A protein and the small-molecule ligand that binds it are described below.
Small molecule (SMILES): CCN(CC)c1cccc(O)c1

Sequence of chain 1.A:
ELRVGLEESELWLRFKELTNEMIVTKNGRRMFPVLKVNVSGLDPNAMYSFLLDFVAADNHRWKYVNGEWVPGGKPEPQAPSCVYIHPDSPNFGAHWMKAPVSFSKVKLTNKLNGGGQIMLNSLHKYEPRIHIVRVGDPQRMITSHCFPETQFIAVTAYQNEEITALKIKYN

Binding-site contacts:
Ligand atom C9 contacts residue LEU12 of chain 1.A at 4.2 Å (hydrophobic).
Ligand atom C3 contacts residue GLU11 of chain 1.A at 3.2 Å.
Ligand atom C7 contacts residue LEU12 of chain 1.A at 3.9 Å (hydrophobic).
Ligand atom C1 contacts residue ARG15 of chain 1.A at 3.4 Å.
Ligand atom C8 contacts residue LEU12 of chain 1.A at 4.0 Å (hydrophobic).
Ligand atom C6 contacts residue LEU12 of chain 1.A at 4.2 Å (hydrophobic).
Ligand atom C5 contacts residue TYR171 of chain 1.A at 3.8 Å (hydrophobic).
Ligand atom C contacts residue ARG15 of chain 1.A at 3.0 Å.
Ligand atom O contacts residue GLU9 of chain 1.A at 3.5 Å.
Ligand atom C6 contacts residue TYR171 of chain 1.A at 4.1 Å (hydrophobic).
Ligand atom C contacts residue LEU12 of chain 1.A at 3.6 Å (hydrophobic).
Ligand atom O contacts residue LEU12 of chain 1.A at 4.2 Å.
Ligand atom C5 contacts residue LEU12 of chain 1.A at 4.4 Å (hydrophobic).
Ligand atom C1 contacts residue LEU12 of chain 1.A at 4.4 Å (hydrophobic).
Ligand atom C1 contacts residue GLU11 of chain 1.A at 4.2 Å.
Ligand atom C contacts residue GLU11 of chain 1.A at 3.9 Å.
Ligand atom C contacts residue TYR171 of chain 1.A at 4.0 Å (hydrophobic).
Ligand atom C2 contacts residue GLU11 of chain 1.A at 4.5 Å.